Sequence of chain 1.A:
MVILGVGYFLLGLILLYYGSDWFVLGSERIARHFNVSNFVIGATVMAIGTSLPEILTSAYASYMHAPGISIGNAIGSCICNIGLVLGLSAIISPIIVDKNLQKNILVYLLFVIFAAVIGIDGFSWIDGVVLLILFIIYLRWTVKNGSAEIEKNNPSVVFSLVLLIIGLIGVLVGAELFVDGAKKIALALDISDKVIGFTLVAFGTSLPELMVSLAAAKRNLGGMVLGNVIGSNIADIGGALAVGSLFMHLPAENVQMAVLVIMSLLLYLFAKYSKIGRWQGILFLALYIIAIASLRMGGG

Binding-site contacts:
Ligand atom C3 contacts residue VAL45 of chain 1.A at 4.0 Å (hydrophobic).
Ligand atom C10 contacts residue VAL45 of chain 1.A at 3.8 Å (hydrophobic).
Ligand atom C1 contacts residue GLY49 of chain 1.A at 4.4 Å.
Ligand atom C3 contacts residue ILE48 of chain 1.A at 4.4 Å (hydrophobic).
Ligand atom C1 contacts residue ILE48 of chain 1.A at 4.4 Å (hydrophobic).
Ligand atom C16 contacts residue VAL143 of chain 1.A at 3.8 Å (hydrophobic).
Ligand atom C15 contacts residue VAL45 of chain 1.A at 4.0 Å (hydrophobic).
Ligand atom C18 contacts residue VAL143 of chain 1.A at 4.4 Å (hydrophobic).
Ligand atom C2 contacts residue ILE48 of chain 1.A at 3.9 Å (hydrophobic).
Ligand atom C16 contacts residue THR44 of chain 1.A at 3.8 Å.
Ligand atom C10 contacts residue THR44 of chain 1.A at 4.3 Å.
Ligand atom C15 contacts residue THR44 of chain 1.A at 4.1 Å.
Ligand atom C1 contacts residue VAL45 of chain 1.A at 4.5 Å (hydrophobic).
Ligand atom C11 contacts residue MYC1 of chain 1.O at 3.8 Å.
Ligand atom C14 contacts residue THR44 of chain 1.A at 3.6 Å.
Ligand atom C11 contacts residue ILE48 of chain 1.A at 4.3 Å (hydrophobic).
Ligand atom C9 contacts residue ILE48 of chain 1.A at 3.9 Å (hydrophobic).
Ligand atom C10 contacts residue ILE48 of chain 1.A at 4.2 Å (hydrophobic).
Ligand atom C14 contacts residue MYC1 of chain 1.O at 4.0 Å.
Ligand atom C11 contacts residue THR44 of chain 1.A at 4.5 Å.

This protein binds this small molecule.
Small molecule (SMILES): O=c1c(O)c(-c2cc(O)c(O)c(O)c2)oc2cc(O)cc(O)c12